A small-molecule ligand and the protein it binds are described below.
Small molecule (SMILES): CC(=O)N[C@@H]1[C@@H](O)[C@H](O)[C@@H](CO)O[C@H]1O

Binding-site contacts:
Ligand atom C6 contacts residue GLU24 of chain 1.C at 3.1 Å.
Ligand atom C4 contacts residue GLU24 of chain 1.C at 3.9 Å.
Ligand atom O6 contacts residue GLU24 of chain 1.C at 4.0 Å.
Ligand atom O5 contacts residue GLU24 of chain 1.C at 3.4 Å (salt-bridge).
Ligand atom C5 contacts residue ASN21 of chain 1.C at 3.8 Å.
Ligand atom C1 contacts residue ASN21 of chain 1.C at 1.6 Å.
Ligand atom C7 contacts residue ASN21 of chain 1.C at 4.1 Å.
Ligand atom C4 contacts residue ASN21 of chain 1.C at 4.4 Å.
Ligand atom C5 contacts residue GLU24 of chain 1.C at 3.7 Å.
Ligand atom O5 contacts residue ASN21 of chain 1.C at 2.5 Å (h-bond).
Ligand atom C3 contacts residue ASN21 of chain 1.C at 3.9 Å.
Ligand atom N2 contacts residue ASN21 of chain 1.C at 3.0 Å (h-bond).
Ligand atom C2 contacts residue ASN21 of chain 1.C at 2.7 Å.

Sequence of chain 1.C:
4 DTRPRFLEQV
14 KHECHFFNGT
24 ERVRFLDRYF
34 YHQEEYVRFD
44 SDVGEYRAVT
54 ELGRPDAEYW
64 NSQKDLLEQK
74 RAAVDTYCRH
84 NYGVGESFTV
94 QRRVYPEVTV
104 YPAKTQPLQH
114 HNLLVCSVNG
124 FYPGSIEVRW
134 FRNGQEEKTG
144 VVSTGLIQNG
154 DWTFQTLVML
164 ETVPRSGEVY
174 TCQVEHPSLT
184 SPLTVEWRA